Binding-site contacts:
Ligand atom C8 contacts residue CYS91 of chain 1.A at 4.3 Å (hydrophobic).
Ligand atom C6 contacts residue GLU87 of chain 1.A at 3.5 Å.
Ligand atom C6 contacts residue ARG221 of chain 1.A at 4.4 Å.
Ligand atom N2 contacts residue ASN88 of chain 1.A at 3.0 Å (h-bond).
Ligand atom O6 contacts residue GLU87 of chain 1.A at 3.0 Å (salt-bridge).
Ligand atom N2 contacts residue ARG221 of chain 1.A at 3.5 Å (salt-bridge).
Ligand atom C4 contacts residue ASN88 of chain 1.A at 4.1 Å.
Ligand atom C1 contacts residue ASN88 of chain 1.A at 1.4 Å.
Ligand atom C7 contacts residue ASN65 of chain 1.A at 3.5 Å.
Ligand atom C4 contacts residue ARG221 of chain 1.A at 4.2 Å.
Ligand atom O3 contacts residue ASP222 of chain 1.A at 4.3 Å.
Ligand atom C5 contacts residue ASN88 of chain 1.A at 3.6 Å.
Ligand atom O7 contacts residue ASN88 of chain 1.A at 2.8 Å (h-bond).
Ligand atom C3 contacts residue ARG221 of chain 1.A at 3.8 Å.
Ligand atom O7 contacts residue GLY89 of chain 1.A at 3.7 Å.
Ligand atom O5 contacts residue ASN88 of chain 1.A at 2.2 Å (h-bond).
Ligand atom O5 contacts residue GLU87 of chain 1.A at 4.2 Å.
Ligand atom O4 contacts residue ASP222 of chain 1.A at 3.6 Å (salt-bridge).
Ligand atom C7 contacts residue ASN88 of chain 1.A at 3.1 Å.
Ligand atom C8 contacts residue ASN88 of chain 1.A at 4.4 Å.
Ligand atom C8 contacts residue ASN65 of chain 1.A at 3.0 Å.
Ligand atom C8 contacts residue ARG221 of chain 1.A at 4.3 Å.
Ligand atom O7 contacts residue ASN65 of chain 1.A at 3.1 Å (h-bond).
Ligand atom C2 contacts residue ASN88 of chain 1.A at 2.4 Å.
Ligand atom O3 contacts residue ARG221 of chain 1.A at 3.0 Å (salt-bridge).
Ligand atom C8 contacts residue SER137 of chain 1.A at 4.0 Å.
Ligand atom C3 contacts residue ASP222 of chain 1.A at 4.4 Å.
Ligand atom C3 contacts residue ASN88 of chain 1.A at 3.7 Å.
Ligand atom O5 contacts residue ARG221 of chain 1.A at 4.2 Å.
Ligand atom C2 contacts residue ARG221 of chain 1.A at 3.5 Å.
Ligand atom O7 contacts residue CYS91 of chain 1.A at 4.5 Å.
Ligand atom C8 contacts residue SER135 of chain 1.A at 4.1 Å.
Ligand atom C7 contacts residue ARG221 of chain 1.A at 3.4 Å.
Ligand atom C4 contacts residue ASP222 of chain 1.A at 4.5 Å.
Ligand atom O7 contacts residue ARG221 of chain 1.A at 3.4 Å (salt-bridge).

Sequence of chain 1.A:
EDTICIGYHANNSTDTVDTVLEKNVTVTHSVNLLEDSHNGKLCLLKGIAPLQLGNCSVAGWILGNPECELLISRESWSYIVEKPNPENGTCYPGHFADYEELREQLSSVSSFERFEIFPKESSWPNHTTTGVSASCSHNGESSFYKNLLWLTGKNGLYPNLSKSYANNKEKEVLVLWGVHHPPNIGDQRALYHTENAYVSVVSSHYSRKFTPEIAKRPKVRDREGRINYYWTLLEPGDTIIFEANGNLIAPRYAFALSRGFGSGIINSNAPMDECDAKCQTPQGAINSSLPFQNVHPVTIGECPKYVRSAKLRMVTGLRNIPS

The protein below binds the small molecule below.
Small molecule (SMILES): CC(=O)N[C@H]1[C@H](O[C@H]2[C@H](O)[C@@H](NC(C)=O)CO[C@@H]2CO)O[C@H](CO)[C@@H](O[C@@H]2O[C@H](CO)[C@@H](O)[C@H](O)[C@@H]2O)[C@@H]1O